Sequence of chain 1.B:
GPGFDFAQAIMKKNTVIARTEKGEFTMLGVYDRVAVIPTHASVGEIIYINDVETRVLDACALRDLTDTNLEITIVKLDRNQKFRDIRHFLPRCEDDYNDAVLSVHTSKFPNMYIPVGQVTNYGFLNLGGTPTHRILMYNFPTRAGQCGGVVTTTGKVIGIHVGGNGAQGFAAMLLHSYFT

Binding-site contacts:
Ligand atom C contacts residue GLY2 of chain 1.B at 4.0 Å.
Ligand atom C6 contacts residue GLY4 of chain 1.B at 4.0 Å.
Ligand atom S contacts residue PRO116 of chain 1.B at 3.6 Å.
Ligand atom C6 contacts residue PHE5 of chain 1.B at 4.0 Å (hydrophobic).
Ligand atom C contacts residue GLY4 of chain 1.B at 4.1 Å.
Ligand atom C6 contacts residue GLY2 of chain 1.B at 3.1 Å.
Ligand atom C3 contacts residue VAL102 of chain 1.B at 4.3 Å (hydrophobic).
Ligand atom N contacts residue GLY4 of chain 1.B at 3.9 Å.
Ligand atom F contacts residue PRO116 of chain 1.B at 3.2 Å.
Ligand atom C3 contacts residue PHE5 of chain 1.B at 4.0 Å (hydrophobic).
Ligand atom S contacts residue PHE5 of chain 1.B at 3.5 Å.
Ligand atom N contacts residue THR155 of chain 1.B at 4.1 Å.
Ligand atom S contacts residue VAL102 of chain 1.B at 4.2 Å.
Ligand atom C1 contacts residue ASP100 of chain 1.B at 3.3 Å.
Ligand atom C2 contacts residue VAL102 of chain 1.B at 4.3 Å (hydrophobic).
Ligand atom C4 contacts residue PRO116 of chain 1.B at 4.0 Å (hydrophobic).
Ligand atom C5 contacts residue PHE5 of chain 1.B at 3.8 Å (hydrophobic).
Ligand atom N contacts residue GLY2 of chain 1.B at 4.1 Å.
Ligand atom C contacts residue ASP100 of chain 1.B at 4.4 Å.
Ligand atom C2 contacts residue ASP100 of chain 1.B at 3.5 Å.
Ligand atom C5 contacts residue GLY2 of chain 1.B at 3.7 Å.

A protein and the small-molecule ligand that binds it are described below.
Small molecule (SMILES): Nc1ccc(SC(F)F)cc1